Binding-site contacts:
Ligand atom CAT contacts residue PHE70 of chain 1.A at 3.6 Å (hydrophobic).
Ligand atom NBC contacts residue PHE72 of chain 1.A at 3.7 Å.
Ligand atom CLG contacts residue GLY370 of chain 1.A at 3.8 Å.
Ligand atom CAP contacts residue TYR178 of chain 1.A at 3.8 Å (hydrophobic).
Ligand atom CAC contacts residue ASN128 of chain 1.A at 3.4 Å.
Ligand atom CAD contacts residue SER293 of chain 1.A at 3.9 Å.
Ligand atom CAC contacts residue THR164 of chain 1.A at 3.5 Å.
Ligand atom CAU contacts residue TYR178 of chain 1.A at 3.5 Å (hydrophobic).
Ligand atom CAO contacts residue MYA1 of chain 1.C at 3.9 Å.
Ligand atom CAL contacts residue TYR178 of chain 1.A at 3.5 Å (hydrophobic).
Ligand atom CAD contacts residue ARG71 of chain 1.A at 3.7 Å.
Ligand atom CAI contacts residue GLY370 of chain 1.A at 3.6 Å.
Ligand atom CAA contacts residue PHE70 of chain 1.A at 3.8 Å (hydrophobic).
Ligand atom NBC contacts residue SER293 of chain 1.A at 3.7 Å.
Ligand atom NAR contacts residue PHE70 of chain 1.A at 3.3 Å.
Ligand atom CAV contacts residue GLY370 of chain 1.A at 3.9 Å.
Ligand atom CAT contacts residue SER293 of chain 1.A at 3.5 Å.
Ligand atom OAF contacts residue HIS180 of chain 1.A at 3.8 Å.
Ligand atom CAD contacts residue VAL63 of chain 1.A at 3.2 Å (hydrophobic).
Ligand atom CAL contacts residue GLN371 of chain 1.A at 3.9 Å.
Ligand atom CAM contacts residue GLY166 of chain 1.A at 3.8 Å.
Ligand atom NBC contacts residue PHE70 of chain 1.A at 3.8 Å.
Ligand atom CAD contacts residue PHE72 of chain 1.A at 3.2 Å (hydrophobic).
Ligand atom CAJ contacts residue TYR178 of chain 1.A at 3.5 Å (hydrophobic).
Ligand atom NBB contacts residue PHE72 of chain 1.A at 3.6 Å.
Ligand atom CAP contacts residue PHE72 of chain 1.A at 3.6 Å (hydrophobic).
Ligand atom CLH contacts residue TYR308 of chain 1.A at 3.1 Å.
Ligand atom OAE contacts residue HIS180 of chain 1.A at 3.4 Å.
Ligand atom NBA contacts residue LEU407 of chain 1.A at 3.5 Å (h-bond).
Ligand atom NAR contacts residue SER293 of chain 1.A at 2.8 Å (h-bond).
Ligand atom CAA contacts residue PHE193 of chain 1.A at 3.8 Å (hydrophobic).
Ligand atom CAN contacts residue LEU407 of chain 1.A at 3.6 Å (hydrophobic).
Ligand atom CAC contacts residue LEU407 of chain 1.A at 2.9 Å (hydrophobic).
Ligand atom CAA contacts residue SER293 of chain 1.A at 3.6 Å.
Ligand atom OAF contacts residue PHE193 of chain 1.A at 3.7 Å.
Ligand atom CAB contacts residue ASP65 of chain 1.A at 3.6 Å.
Ligand atom CLH contacts residue PHE72 of chain 1.A at 3.7 Å.
Ligand atom CAQ contacts residue VAL63 of chain 1.A at 3.8 Å (hydrophobic).
Ligand atom CAB contacts residue GLU64 of chain 1.A at 3.9 Å.
Ligand atom CAM contacts residue LEU372 of chain 1.A at 3.8 Å (hydrophobic).

Sequence of chain 1.A:
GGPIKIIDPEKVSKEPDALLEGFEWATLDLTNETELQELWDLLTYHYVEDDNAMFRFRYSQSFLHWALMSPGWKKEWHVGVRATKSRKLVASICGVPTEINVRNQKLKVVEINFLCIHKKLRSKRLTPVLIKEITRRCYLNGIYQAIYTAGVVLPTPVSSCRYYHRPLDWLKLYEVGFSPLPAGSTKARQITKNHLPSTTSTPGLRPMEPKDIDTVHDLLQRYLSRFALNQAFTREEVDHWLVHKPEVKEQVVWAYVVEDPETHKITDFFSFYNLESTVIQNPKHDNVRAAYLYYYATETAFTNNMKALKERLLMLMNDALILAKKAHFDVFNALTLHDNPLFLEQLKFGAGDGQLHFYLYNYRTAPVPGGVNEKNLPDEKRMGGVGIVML

This protein binds this small molecule.
Small molecule (SMILES): Cc1nn(C)c(C)c1NS(=O)(=O)c1c(Cl)cc(CCCN2CCN(C)CC2)cc1Cl